Binding-site contacts:
Ligand atom O7 contacts residue ASN204 of chain 3.A at 3.6 Å (h-bond).
Ligand atom O5 contacts residue THR206 of chain 3.A at 4.2 Å.
Ligand atom C2 contacts residue THR206 of chain 3.A at 4.2 Å.
Ligand atom O7 contacts residue ILE247 of chain 3.A at 3.9 Å.
Ligand atom C8 contacts residue ASN204 of chain 3.A at 4.5 Å.
Ligand atom C7 contacts residue THR206 of chain 3.A at 4.2 Å.
Ligand atom C3 contacts residue ASN204 of chain 3.A at 3.8 Å.
Ligand atom C4 contacts residue ASN204 of chain 3.A at 4.2 Å.
Ligand atom C1 contacts residue ASN204 of chain 3.A at 1.4 Å.
Ligand atom C1 contacts residue THR206 of chain 3.A at 3.8 Å.
Ligand atom N2 contacts residue THR206 of chain 3.A at 3.4 Å (h-bond).
Ligand atom O5 contacts residue ASN204 of chain 3.A at 2.4 Å (h-bond).
Ligand atom C8 contacts residue THR206 of chain 3.A at 4.2 Å.
Ligand atom C5 contacts residue ASN204 of chain 3.A at 3.7 Å.
Ligand atom C2 contacts residue ASN204 of chain 3.A at 2.4 Å.
Ligand atom N2 contacts residue ASN204 of chain 3.A at 2.9 Å (h-bond).
Ligand atom C5 contacts residue THR206 of chain 3.A at 4.3 Å.
Ligand atom C7 contacts residue ASN204 of chain 3.A at 3.4 Å.
Ligand atom C7 contacts residue SER244 of chain 3.A at 4.5 Å.
Ligand atom C8 contacts residue SER244 of chain 3.A at 3.2 Å.

Sequence of chain 3.A:
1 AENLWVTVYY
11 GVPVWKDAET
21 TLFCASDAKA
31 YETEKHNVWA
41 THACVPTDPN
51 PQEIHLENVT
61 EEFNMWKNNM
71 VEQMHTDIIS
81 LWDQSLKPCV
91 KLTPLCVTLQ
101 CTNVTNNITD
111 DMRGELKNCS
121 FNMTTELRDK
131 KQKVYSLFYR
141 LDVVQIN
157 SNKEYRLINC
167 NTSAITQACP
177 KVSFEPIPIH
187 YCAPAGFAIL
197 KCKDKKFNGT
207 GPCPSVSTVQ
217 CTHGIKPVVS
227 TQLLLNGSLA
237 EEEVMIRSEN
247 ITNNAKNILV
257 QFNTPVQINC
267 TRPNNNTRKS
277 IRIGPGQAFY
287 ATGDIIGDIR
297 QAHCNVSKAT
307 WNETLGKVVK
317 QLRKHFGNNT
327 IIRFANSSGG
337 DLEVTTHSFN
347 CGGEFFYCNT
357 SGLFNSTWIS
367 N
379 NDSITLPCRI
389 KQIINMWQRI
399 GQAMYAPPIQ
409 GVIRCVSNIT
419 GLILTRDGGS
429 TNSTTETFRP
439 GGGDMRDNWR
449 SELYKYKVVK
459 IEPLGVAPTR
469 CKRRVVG

This small molecule binds to this protein.
Small molecule (SMILES): CC(=O)N[C@H]1[C@H](O[C@H]2[C@H](O)[C@@H](NC(C)=O)CO[C@@H]2CO)O[C@H](CO)[C@@H](O)[C@@H]1O